Sequence of chain 1.A:
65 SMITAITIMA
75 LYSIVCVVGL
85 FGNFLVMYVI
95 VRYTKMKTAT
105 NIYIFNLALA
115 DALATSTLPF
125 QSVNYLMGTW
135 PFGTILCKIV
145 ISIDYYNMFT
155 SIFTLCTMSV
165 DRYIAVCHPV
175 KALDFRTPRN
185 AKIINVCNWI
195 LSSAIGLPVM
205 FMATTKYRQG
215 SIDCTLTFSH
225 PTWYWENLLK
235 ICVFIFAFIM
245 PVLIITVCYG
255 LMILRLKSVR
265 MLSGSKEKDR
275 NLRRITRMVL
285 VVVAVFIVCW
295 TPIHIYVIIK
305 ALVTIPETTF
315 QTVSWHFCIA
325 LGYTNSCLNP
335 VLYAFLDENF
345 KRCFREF

Binding-site contacts:
Ligand atom C7 contacts residue TYR300 of chain 1.A at 3.9 Å (hydrophobic).
Ligand atom C22 contacts residue PRO296 of chain 1.A at 3.8 Å (hydrophobic).
Ligand atom C15 contacts residue CYS322 of chain 1.A at 4.4 Å (hydrophobic).
Ligand atom C20 contacts residue ILE299 of chain 1.A at 4.0 Å (hydrophobic).
Ligand atom C16 contacts residue PRO296 of chain 1.A at 4.0 Å (hydrophobic).
Ligand atom C4 contacts residue TYR300 of chain 1.A at 4.1 Å (hydrophobic).
Ligand atom C5 contacts residue PHE314 of chain 1.A at 4.3 Å (hydrophobic).
Ligand atom C10 contacts residue TYR300 of chain 1.A at 4.2 Å (hydrophobic).
Ligand atom C18 contacts residue ILE299 of chain 1.A at 3.8 Å (hydrophobic).
Ligand atom C3 contacts residue PHE314 of chain 1.A at 4.4 Å (hydrophobic).
Ligand atom C21 contacts residue ILE299 of chain 1.A at 4.3 Å (hydrophobic).
Ligand atom C5 contacts residue TYR300 of chain 1.A at 3.6 Å (hydrophobic).
Ligand atom C24 contacts residue THR295 of chain 1.A at 4.2 Å.
Ligand atom C4 contacts residue PHE314 of chain 1.A at 4.2 Å (hydrophobic).
Ligand atom C19 contacts residue TYR300 of chain 1.A at 3.6 Å (hydrophobic).
Ligand atom C27 contacts residue VAL292 of chain 1.A at 4.4 Å (hydrophobic).
Ligand atom C19 contacts residue ILE303 of chain 1.A at 4.0 Å (hydrophobic).
Ligand atom C24 contacts residue PRO296 of chain 1.A at 3.7 Å (hydrophobic).
Ligand atom C11 contacts residue ILE303 of chain 1.A at 4.1 Å (hydrophobic).
Ligand atom O1 contacts residue ILE309 of chain 1.A at 4.4 Å.
Ligand atom C6 contacts residue TYR300 of chain 1.A at 3.5 Å (hydrophobic).
Ligand atom C8 contacts residue TYR300 of chain 1.A at 3.8 Å (hydrophobic).
Ligand atom C7 contacts residue SER318 of chain 1.A at 3.2 Å.
Ligand atom C18 contacts residue TYR300 of chain 1.A at 4.2 Å (hydrophobic).
Ligand atom C6 contacts residue SER318 of chain 1.A at 3.3 Å.
Ligand atom C23 contacts residue PRO296 of chain 1.A at 4.5 Å (hydrophobic).
Ligand atom C22 contacts residue ILE299 of chain 1.A at 4.1 Å (hydrophobic).
Ligand atom C6 contacts residue PHE314 of chain 1.A at 3.9 Å (hydrophobic).
Ligand atom C8 contacts residue SER318 of chain 1.A at 4.3 Å.
Ligand atom C18 contacts residue ILE303 of chain 1.A at 3.9 Å (hydrophobic).

A small-molecule ligand and the protein it binds are described below.
Small molecule (SMILES): CC(C)CCC[C@@H](C)[C@H]1CC[C@H]2[C@@H]3CC=C4C[C@@H](O)CC[C@]4(C)[C@H]3CC[C@]12C